The small molecule below binds the protein below.
Small molecule (SMILES): CC(C)C[C@H](NC(=O)[C@H](Cc1ccccc1)NC(=O)c1cnccn1)B(O)O

Sequence of chain 1.V:
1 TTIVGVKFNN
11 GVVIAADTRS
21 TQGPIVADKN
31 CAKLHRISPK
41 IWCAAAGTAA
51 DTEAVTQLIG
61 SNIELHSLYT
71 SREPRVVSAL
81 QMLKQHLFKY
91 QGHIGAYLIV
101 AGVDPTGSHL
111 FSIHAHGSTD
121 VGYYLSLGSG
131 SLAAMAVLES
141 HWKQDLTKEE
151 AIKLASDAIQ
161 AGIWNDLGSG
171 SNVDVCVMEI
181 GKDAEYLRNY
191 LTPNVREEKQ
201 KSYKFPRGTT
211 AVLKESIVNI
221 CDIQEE

Sequence of chain 1.W:
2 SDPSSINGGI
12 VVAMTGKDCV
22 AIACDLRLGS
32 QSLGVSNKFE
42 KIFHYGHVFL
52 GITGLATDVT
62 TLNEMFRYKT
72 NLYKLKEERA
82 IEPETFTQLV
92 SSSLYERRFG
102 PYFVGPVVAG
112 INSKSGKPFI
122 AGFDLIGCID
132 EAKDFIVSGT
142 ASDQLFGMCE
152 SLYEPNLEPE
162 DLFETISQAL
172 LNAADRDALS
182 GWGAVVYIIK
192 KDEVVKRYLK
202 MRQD

Binding-site contacts:
Ligand atom C11 contacts residue THR21 of chain 1.V at 3.4 Å.
Ligand atom C21 contacts residue GLY47 of chain 1.V at 3.7 Å.
Ligand atom N1 contacts residue ASP125 of chain 1.W at 3.4 Å (salt-bridge).
Ligand atom C25 contacts residue SER20 of chain 1.V at 3.6 Å.
Ligand atom C25 contacts residue CYS31 of chain 1.V at 3.6 Å (hydrophobic).
Ligand atom C10 contacts residue GLY47 of chain 1.V at 3.4 Å.
Ligand atom C10 contacts residue THR21 of chain 1.V at 3.7 Å.
Ligand atom C23 contacts residue GLY47 of chain 1.V at 3.7 Å.
Ligand atom N9 contacts residue THR21 of chain 1.V at 3.1 Å (h-bond).
Ligand atom O27 contacts residue THR1 of chain 1.V at 2.3 Å (h-bond).
Ligand atom C5 contacts residue ASP125 of chain 1.W at 3.8 Å.
Ligand atom B26 contacts residue LYS33 of chain 1.V at 3.9 Å.
Ligand atom C16 contacts residue THR48 of chain 1.V at 3.7 Å.
Ligand atom N20 contacts residue GLY47 of chain 1.V at 2.8 Å (h-bond).
Ligand atom N4 contacts residue ALA27 of chain 1.V at 3.8 Å.
Ligand atom B26 contacts residue THR1 of chain 1.V at 1.4 Å.
Ligand atom C24 contacts residue ALA49 of chain 1.V at 3.9 Å (hydrophobic).
Ligand atom C23 contacts residue ALA49 of chain 1.V at 3.8 Å (hydrophobic).
Ligand atom C3 contacts residue THR21 of chain 1.V at 3.5 Å.
Ligand atom C22 contacts residue GLY47 of chain 1.V at 3.6 Å.
Ligand atom N4 contacts residue GLN22 of chain 1.V at 3.9 Å.
Ligand atom C24 contacts residue THR52 of chain 1.V at 3.7 Å.
Ligand atom C24 contacts residue ALA45 of chain 1.V at 3.9 Å (hydrophobic).
Ligand atom C21 contacts residue THR1 of chain 1.V at 2.4 Å.
Ligand atom O28 contacts residue GLY47 of chain 1.V at 2.9 Å (h-bond).
Ligand atom N1 contacts residue CYS129 of chain 1.W at 3.9 Å.
Ligand atom O19 contacts residue THR21 of chain 1.V at 3.1 Å (h-bond).
Ligand atom C18 contacts residue GLY47 of chain 1.V at 3.5 Å.
Ligand atom O28 contacts residue THR1 of chain 1.V at 2.4 Å (h-bond).
Ligand atom O8 contacts residue ALA49 of chain 1.V at 3.0 Å (h-bond).
Ligand atom C12 contacts residue THR21 of chain 1.V at 3.9 Å.
Ligand atom C6 contacts residue ASP125 of chain 1.W at 3.3 Å.
Ligand atom O28 contacts residue ALA46 of chain 1.V at 3.6 Å.
Ligand atom C22 contacts residue ALA46 of chain 1.V at 3.8 Å (hydrophobic).
Ligand atom C7 contacts residue ALA49 of chain 1.V at 3.9 Å (hydrophobic).
Ligand atom C22 contacts residue THR1 of chain 1.V at 2.8 Å.
Ligand atom N20 contacts residue THR1 of chain 1.V at 3.7 Å.
Ligand atom O19 contacts residue SER20 of chain 1.V at 3.1 Å.
Ligand atom C13 contacts residue THR21 of chain 1.V at 3.5 Å.
Ligand atom C17 contacts residue GLY47 of chain 1.V at 3.9 Å.